Sequence of chain 1.A:
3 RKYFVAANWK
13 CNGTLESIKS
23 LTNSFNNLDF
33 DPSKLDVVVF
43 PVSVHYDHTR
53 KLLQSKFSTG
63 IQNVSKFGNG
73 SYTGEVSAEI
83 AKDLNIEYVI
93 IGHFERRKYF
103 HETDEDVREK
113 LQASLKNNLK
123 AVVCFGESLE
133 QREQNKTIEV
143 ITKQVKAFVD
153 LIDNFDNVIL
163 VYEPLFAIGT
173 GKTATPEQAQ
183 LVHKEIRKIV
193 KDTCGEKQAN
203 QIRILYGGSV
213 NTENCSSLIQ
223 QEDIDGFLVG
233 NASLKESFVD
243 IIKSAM

Binding-site contacts:
Ligand atom O11 contacts residue GLY209 of chain 1.B at 4.3 Å.
Ligand atom C2 contacts residue GLY210 of chain 1.B at 4.0 Å.
Ligand atom O1P contacts residue GLY232 of chain 1.B at 3.3 Å.
Ligand atom C3 contacts residue VAL231 of chain 1.B at 4.1 Å (hydrophobic).
Ligand atom C2 contacts residue GLY209 of chain 1.B at 4.2 Å.
Ligand atom O31 contacts residue VAL231 of chain 1.B at 3.2 Å.
Ligand atom C2 contacts residue ASN233 of chain 1.B at 4.3 Å.
Ligand atom O2P contacts residue SER211 of chain 1.B at 4.0 Å.
Ligand atom O4P contacts residue LYS12 of chain 1.B at 3.7 Å.
Ligand atom C3 contacts residue GLY232 of chain 1.B at 3.3 Å.
Ligand atom C3 contacts residue GLY209 of chain 1.B at 3.9 Å.
Ligand atom C1 contacts residue GLY209 of chain 1.B at 3.8 Å.
Ligand atom O4P contacts residue ASN233 of chain 1.B at 2.8 Å (h-bond).
Ligand atom C2 contacts residue GLY232 of chain 1.B at 3.3 Å.
Ligand atom O31 contacts residue GLY232 of chain 1.B at 3.3 Å (h-bond).
Ligand atom C3 contacts residue GLY210 of chain 1.B at 2.9 Å.
Ligand atom O1P contacts residue SER211 of chain 1.B at 4.5 Å.
Ligand atom O3P contacts residue SER211 of chain 1.B at 2.9 Å (h-bond).
Ligand atom C3 contacts residue VAL212 of chain 1.B at 3.4 Å (hydrophobic).
Ligand atom C2 contacts residue SER211 of chain 1.B at 4.2 Å.
Ligand atom O4P contacts residue SER73 of chain 1.A at 4.4 Å.
Ligand atom O11 contacts residue LYS12 of chain 1.B at 2.8 Å (salt-bridge).
Ligand atom O31 contacts residue GLY210 of chain 1.B at 2.8 Å (h-bond).
Ligand atom P contacts residue SER211 of chain 1.B at 4.0 Å.
Ligand atom C3 contacts residue LEU230 of chain 1.B at 3.9 Å (hydrophobic).
Ligand atom C2 contacts residue VAL231 of chain 1.B at 4.4 Å (hydrophobic).
Ligand atom P contacts residue ASN233 of chain 1.B at 3.7 Å.
Ligand atom O3P contacts residue ILE170 of chain 1.B at 4.3 Å.
Ligand atom C1 contacts residue GLY232 of chain 1.B at 3.9 Å.
Ligand atom O31 contacts residue GLY209 of chain 1.B at 3.5 Å (h-bond).
Ligand atom O1P contacts residue ASN233 of chain 1.B at 3.3 Å (h-bond).
Ligand atom C3 contacts residue SER211 of chain 1.B at 3.5 Å.
Ligand atom O31 contacts residue VAL212 of chain 1.B at 3.8 Å.
Ligand atom O31 contacts residue SER211 of chain 1.B at 4.3 Å.
Ligand atom O11 contacts residue GLY232 of chain 1.B at 4.3 Å.
Ligand atom C1 contacts residue GLY210 of chain 1.B at 4.4 Å.
Ligand atom O2P contacts residue ASN233 of chain 1.B at 3.4 Å (h-bond).
Ligand atom C1 contacts residue LYS12 of chain 1.B at 3.7 Å.
Ligand atom O31 contacts residue LEU230 of chain 1.B at 2.6 Å (h-bond).

A small-molecule ligand and the protein it binds are described below.
Small molecule (SMILES): O=P(O)(O)OC(CO)CO

Sequence of chain 1.B:
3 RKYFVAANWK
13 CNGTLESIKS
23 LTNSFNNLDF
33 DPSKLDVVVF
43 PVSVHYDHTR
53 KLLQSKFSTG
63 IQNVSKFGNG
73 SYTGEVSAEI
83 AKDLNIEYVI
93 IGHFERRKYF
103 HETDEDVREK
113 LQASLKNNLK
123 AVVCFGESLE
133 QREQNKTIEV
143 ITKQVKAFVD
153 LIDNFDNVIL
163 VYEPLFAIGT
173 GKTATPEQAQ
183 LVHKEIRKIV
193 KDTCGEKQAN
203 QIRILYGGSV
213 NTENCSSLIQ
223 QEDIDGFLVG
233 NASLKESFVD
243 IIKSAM